This protein binds this small molecule.
Small molecule (SMILES): Nc1ncnc2c1ncn2[C@H]1CC[C@@H](CO[P](=O)(O)O[P](=O)(O)OP(=O)(O)O)O1

Binding-site contacts:
Ligand atom N1 contacts residue TYR596 of chain 1.D at 3.7 Å.
Ligand atom PB contacts residue CA1 of chain 1.AA at 3.1 Å.
Ligand atom O1A contacts residue ASP749 of chain 1.D at 2.7 Å (salt-bridge).
Ligand atom O3G contacts residue LYS592 of chain 1.D at 2.2 Å (salt-bridge).
Ligand atom O1B contacts residue CA1 of chain 1.AA at 1.8 Å.
Ligand atom O1G contacts residue CA1 of chain 1.AA at 2.5 Å.
Ligand atom O1B contacts residue GLN542 of chain 1.D at 3.6 Å (h-bond).
Ligand atom C2 contacts residue TYR600 of chain 1.D at 3.8 Å (hydrophobic).
Ligand atom O1A contacts residue ASP539 of chain 1.D at 3.5 Å (salt-bridge).
Ligand atom O3B contacts residue GLN542 of chain 1.D at 3.6 Å.
Ligand atom C6 contacts residue TYR596 of chain 1.D at 3.8 Å (hydrophobic).
Ligand atom O1G contacts residue TYR540 of chain 1.D at 3.2 Å (h-bond).
Ligand atom O3A contacts residue LYS592 of chain 1.D at 3.1 Å (salt-bridge).
Ligand atom PG contacts residue CA1 of chain 1.AA at 3.4 Å.
Ligand atom O1B contacts residue TYR540 of chain 1.D at 2.9 Å (h-bond).
Ligand atom PG contacts residue LYS592 of chain 1.D at 3.4 Å.
Ligand atom O3G contacts residue ARG588 of chain 1.D at 3.8 Å.
Ligand atom PG contacts residue ARG588 of chain 1.D at 3.8 Å.
Ligand atom O3G contacts residue CA1 of chain 1.AA at 3.5 Å.
Ligand atom N6 contacts residue GLN593 of chain 1.D at 3.0 Å (h-bond).
Ligand atom O3B contacts residue CA1 of chain 1.AA at 3.7 Å.
Ligand atom O2G contacts residue ARG588 of chain 1.D at 2.3 Å (salt-bridge).
Ligand atom C2' contacts residue GLU544 of chain 1.D at 3.2 Å.
Ligand atom PA contacts residue CA1 of chain 1.AA at 3.3 Å.
Ligand atom C3' contacts residue TYR596 of chain 1.D at 3.4 Å (hydrophobic).
Ligand atom O1A contacts residue CA1 of chain 1.AA at 2.1 Å.
Ligand atom PB contacts residue GLN542 of chain 1.D at 3.8 Å.
Ligand atom O1B contacts residue ASP539 of chain 1.D at 3.5 Å (salt-bridge).
Ligand atom O1B contacts residue ASP749 of chain 1.D at 2.7 Å (salt-bridge).
Ligand atom C5' contacts residue ASP749 of chain 1.D at 3.2 Å.
Ligand atom O2B contacts residue GLN542 of chain 1.D at 3.3 Å.
Ligand atom C2' contacts residue TYR596 of chain 1.D at 3.3 Å (hydrophobic).
Ligand atom O1G contacts residue ASP539 of chain 1.D at 2.7 Å (salt-bridge).
Ligand atom C2 contacts residue TYR596 of chain 1.D at 3.7 Å (hydrophobic).
Ligand atom O2G contacts residue GLN542 of chain 1.D at 3.4 Å (h-bond).
Ligand atom PA contacts residue LYS592 of chain 1.D at 3.8 Å.
Ligand atom O3B contacts residue LYS592 of chain 1.D at 3.8 Å.
Ligand atom O3A contacts residue CA1 of chain 1.AA at 3.5 Å.
Ligand atom O2B contacts residue TYR596 of chain 1.D at 2.3 Å (h-bond).
Ligand atom O2A contacts residue LYS592 of chain 1.D at 3.4 Å (salt-bridge).

Sequence of chain 1.D:
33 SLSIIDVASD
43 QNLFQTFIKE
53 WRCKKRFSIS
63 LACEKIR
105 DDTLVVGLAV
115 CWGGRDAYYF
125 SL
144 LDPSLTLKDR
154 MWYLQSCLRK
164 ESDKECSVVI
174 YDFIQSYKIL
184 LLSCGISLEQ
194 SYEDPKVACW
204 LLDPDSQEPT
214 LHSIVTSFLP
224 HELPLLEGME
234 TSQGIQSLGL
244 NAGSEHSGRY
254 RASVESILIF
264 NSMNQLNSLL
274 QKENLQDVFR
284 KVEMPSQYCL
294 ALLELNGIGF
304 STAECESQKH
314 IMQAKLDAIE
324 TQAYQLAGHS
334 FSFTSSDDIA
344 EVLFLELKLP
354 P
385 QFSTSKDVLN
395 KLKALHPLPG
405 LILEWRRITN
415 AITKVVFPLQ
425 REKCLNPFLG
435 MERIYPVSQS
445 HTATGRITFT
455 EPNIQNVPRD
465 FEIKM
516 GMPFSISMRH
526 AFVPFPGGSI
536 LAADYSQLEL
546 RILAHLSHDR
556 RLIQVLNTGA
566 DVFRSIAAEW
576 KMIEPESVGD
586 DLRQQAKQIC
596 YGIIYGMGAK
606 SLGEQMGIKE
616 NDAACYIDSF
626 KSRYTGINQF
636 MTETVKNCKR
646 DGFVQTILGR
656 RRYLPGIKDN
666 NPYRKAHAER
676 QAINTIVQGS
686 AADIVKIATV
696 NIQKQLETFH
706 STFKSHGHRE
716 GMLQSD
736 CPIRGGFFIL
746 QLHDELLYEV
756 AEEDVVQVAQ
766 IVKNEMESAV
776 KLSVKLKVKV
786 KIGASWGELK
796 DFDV